Sequence of chain 1.A:
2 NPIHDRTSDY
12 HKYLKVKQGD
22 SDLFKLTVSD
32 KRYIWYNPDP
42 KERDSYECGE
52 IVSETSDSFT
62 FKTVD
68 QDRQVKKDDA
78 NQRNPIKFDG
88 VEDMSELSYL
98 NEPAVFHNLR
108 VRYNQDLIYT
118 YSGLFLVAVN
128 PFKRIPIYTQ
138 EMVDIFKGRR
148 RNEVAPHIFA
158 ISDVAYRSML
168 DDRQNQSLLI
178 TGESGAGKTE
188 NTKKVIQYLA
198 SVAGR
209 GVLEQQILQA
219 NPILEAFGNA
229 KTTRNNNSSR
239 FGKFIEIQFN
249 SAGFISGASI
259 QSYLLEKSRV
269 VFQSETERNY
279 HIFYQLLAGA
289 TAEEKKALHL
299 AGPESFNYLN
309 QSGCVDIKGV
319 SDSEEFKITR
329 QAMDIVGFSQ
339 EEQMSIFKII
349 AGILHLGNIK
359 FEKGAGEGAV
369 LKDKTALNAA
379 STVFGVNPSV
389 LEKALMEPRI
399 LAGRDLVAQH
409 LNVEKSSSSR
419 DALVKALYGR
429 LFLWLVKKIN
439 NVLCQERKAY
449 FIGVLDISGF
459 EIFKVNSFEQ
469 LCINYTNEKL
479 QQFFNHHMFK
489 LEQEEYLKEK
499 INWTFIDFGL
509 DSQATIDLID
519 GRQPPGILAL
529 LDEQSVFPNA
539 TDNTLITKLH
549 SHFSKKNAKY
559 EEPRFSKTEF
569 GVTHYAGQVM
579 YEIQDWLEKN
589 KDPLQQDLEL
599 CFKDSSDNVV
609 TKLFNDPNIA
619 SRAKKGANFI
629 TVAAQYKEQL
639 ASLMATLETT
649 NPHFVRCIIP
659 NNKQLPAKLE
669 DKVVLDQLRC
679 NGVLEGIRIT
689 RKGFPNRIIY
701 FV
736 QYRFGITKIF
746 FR

This small molecule binds to this protein.
Small molecule (SMILES): O=C1c2ccccc2N=C2N(c3ccccc3)CC[C@@]12O

Binding-site contacts:
Ligand atom C8 contacts residue GLN637 of chain 1.A at 3.7 Å.
Ligand atom O2 contacts residue ILE455 of chain 1.A at 3.8 Å.
Ligand atom C16 contacts residue LEU263 of chain 1.A at 3.9 Å (hydrophobic).
Ligand atom C2 contacts residue LEU262 of chain 1.A at 3.6 Å (hydrophobic).
Ligand atom O2 contacts residue SER456 of chain 1.A at 3.5 Å (h-bond).
Ligand atom C3 contacts residue GLY240 of chain 1.A at 3.5 Å.
Ligand atom O1 contacts residue LEU262 of chain 1.A at 2.4 Å (h-bond).
Ligand atom C6 contacts residue TYR261 of chain 1.A at 3.5 Å (hydrophobic).
Ligand atom O2 contacts residue GLY240 of chain 1.A at 3.4 Å.
Ligand atom C17 contacts residue LEU262 of chain 1.A at 3.5 Å (hydrophobic).
Ligand atom C13 contacts residue LEU262 of chain 1.A at 3.8 Å (hydrophobic).
Ligand atom C10 contacts residue TYR261 of chain 1.A at 3.6 Å (hydrophobic).
Ligand atom C3 contacts residue LEU262 of chain 1.A at 3.3 Å (hydrophobic).
Ligand atom C2 contacts residue GLY240 of chain 1.A at 3.7 Å.
Ligand atom C2 contacts residue ILE471 of chain 1.A at 3.9 Å (hydrophobic).
Ligand atom C8 contacts residue LEU638 of chain 1.A at 3.8 Å (hydrophobic).
Ligand atom O1 contacts residue GLY240 of chain 1.A at 2.9 Å (h-bond).
Ligand atom C10 contacts residue TYR634 of chain 1.A at 3.6 Å (hydrophobic).
Ligand atom N2 contacts residue TYR634 of chain 1.A at 3.6 Å.
Ligand atom C6 contacts residue THR474 of chain 1.A at 3.7 Å.
Ligand atom C2 contacts residue SER456 of chain 1.A at 3.3 Å.
Ligand atom O1 contacts residue PHE239 of chain 1.A at 3.6 Å.
Ligand atom C5 contacts residue TYR261 of chain 1.A at 3.4 Å (hydrophobic).
Ligand atom C14 contacts residue LEU262 of chain 1.A at 3.7 Å (hydrophobic).
Ligand atom C1 contacts residue LEU262 of chain 1.A at 3.1 Å (hydrophobic).
Ligand atom C1 contacts residue ILE471 of chain 1.A at 3.7 Å (hydrophobic).
Ligand atom C9 contacts residue GLN637 of chain 1.A at 3.7 Å.
Ligand atom C4 contacts residue GLY240 of chain 1.A at 3.7 Å.
Ligand atom C9 contacts residue TYR634 of chain 1.A at 3.2 Å (hydrophobic).
Ligand atom C14 contacts residue CYS470 of chain 1.A at 3.7 Å (hydrophobic).
Ligand atom C13 contacts residue CYS470 of chain 1.A at 3.6 Å (hydrophobic).
Ligand atom C7 contacts residue TYR261 of chain 1.A at 3.5 Å (hydrophobic).
Ligand atom N2 contacts residue LEU262 of chain 1.A at 3.8 Å.
Ligand atom C8 contacts residue TYR634 of chain 1.A at 3.8 Å (hydrophobic).
Ligand atom C12 contacts residue LEU262 of chain 1.A at 3.5 Å (hydrophobic).
Ligand atom C16 contacts residue GLU467 of chain 1.A at 3.6 Å.
Ligand atom C1 contacts residue ARG238 of chain 1.A at 3.8 Å.
Ligand atom O1 contacts residue TYR261 of chain 1.A at 3.2 Å.
Ligand atom C11 contacts residue LEU262 of chain 1.A at 3.3 Å (hydrophobic).
Ligand atom N1 contacts residue LEU262 of chain 1.A at 3.0 Å (h-bond).